Sequence of chain 1.A:
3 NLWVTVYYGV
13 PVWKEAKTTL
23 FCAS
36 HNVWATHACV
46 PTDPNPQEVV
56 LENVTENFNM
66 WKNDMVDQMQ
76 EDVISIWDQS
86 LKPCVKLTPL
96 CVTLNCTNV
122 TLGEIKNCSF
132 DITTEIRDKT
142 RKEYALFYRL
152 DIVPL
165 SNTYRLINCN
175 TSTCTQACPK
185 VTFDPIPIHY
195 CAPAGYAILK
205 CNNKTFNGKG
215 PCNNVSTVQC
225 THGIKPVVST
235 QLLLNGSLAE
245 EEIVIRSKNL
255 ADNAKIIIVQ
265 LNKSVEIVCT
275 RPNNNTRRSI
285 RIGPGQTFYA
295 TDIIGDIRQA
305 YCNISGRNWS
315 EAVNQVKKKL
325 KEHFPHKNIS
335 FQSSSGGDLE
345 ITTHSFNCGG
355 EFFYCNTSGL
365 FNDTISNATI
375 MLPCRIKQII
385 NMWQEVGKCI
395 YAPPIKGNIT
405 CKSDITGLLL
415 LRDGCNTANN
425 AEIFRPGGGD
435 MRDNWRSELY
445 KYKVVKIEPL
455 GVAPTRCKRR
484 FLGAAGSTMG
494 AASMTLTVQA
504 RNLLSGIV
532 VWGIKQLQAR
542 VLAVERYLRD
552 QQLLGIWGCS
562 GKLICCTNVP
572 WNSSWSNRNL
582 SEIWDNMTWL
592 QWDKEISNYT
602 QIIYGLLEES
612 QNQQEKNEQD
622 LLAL

Binding-site contacts:
Ligand atom C7 contacts residue ASN218 of chain 1.A at 3.4 Å.
Ligand atom C1 contacts residue ASN218 of chain 1.A at 1.5 Å.
Ligand atom C2 contacts residue ASN218 of chain 1.A at 2.4 Å.
Ligand atom C4 contacts residue ASN218 of chain 1.A at 4.2 Å.
Ligand atom O6 contacts residue ASN218 of chain 1.A at 4.4 Å.
Ligand atom O6 contacts residue ASN206 of chain 1.A at 3.8 Å.
Ligand atom C5 contacts residue VAL55 of chain 1.A at 4.0 Å (hydrophobic).
Ligand atom O7 contacts residue ASN218 of chain 1.A at 3.5 Å.
Ligand atom C8 contacts residue VAL55 of chain 1.A at 4.0 Å (hydrophobic).
Ligand atom C8 contacts residue ASN218 of chain 1.A at 4.4 Å.
Ligand atom C5 contacts residue ASN218 of chain 1.A at 3.7 Å.
Ligand atom C8 contacts residue GLU53 of chain 1.A at 3.5 Å.
Ligand atom C6 contacts residue ASN206 of chain 1.A at 3.8 Å.
Ligand atom C6 contacts residue ASN218 of chain 1.A at 4.5 Å.
Ligand atom C3 contacts residue ASN218 of chain 1.A at 3.7 Å.
Ligand atom C7 contacts residue VAL55 of chain 1.A at 4.5 Å (hydrophobic).
Ligand atom N2 contacts residue ASN218 of chain 1.A at 2.8 Å (h-bond).
Ligand atom O5 contacts residue ASN218 of chain 1.A at 2.4 Å (h-bond).
Ligand atom C6 contacts residue VAL55 of chain 1.A at 4.3 Å (hydrophobic).
Ligand atom O5 contacts residue ASN206 of chain 1.A at 3.8 Å.

This protein binds this small molecule.
Small molecule (SMILES): CC(=O)N[C@H]1[C@H](O[C@H]2[C@H](O)[C@@H](NC(C)=O)CO[C@@H]2CO)O[C@H](CO)[C@@H](O[C@@H]2O[C@H](CO)[C@@H](O)[C@H](O)[C@@H]2O)[C@@H]1O